A protein and the small-molecule ligand that binds it are described below.
Small molecule (SMILES): O=P(O)(O)OC[C@H](O)[C@@H](O)c1cnc[nH]1

Sequence of chain 7.A:
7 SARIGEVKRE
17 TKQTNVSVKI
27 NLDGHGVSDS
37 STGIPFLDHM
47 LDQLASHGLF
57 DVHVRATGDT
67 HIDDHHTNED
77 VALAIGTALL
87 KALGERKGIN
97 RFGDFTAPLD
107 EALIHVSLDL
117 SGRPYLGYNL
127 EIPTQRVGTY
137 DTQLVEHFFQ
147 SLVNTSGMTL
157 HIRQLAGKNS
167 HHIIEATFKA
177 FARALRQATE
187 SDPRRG

Binding-site contacts:
Ligand atom O1 contacts residue MN1 of chain 22.C at 2.5 Å.
Ligand atom O6 contacts residue LYS175 of chain 4.A at 2.9 Å (salt-bridge).
Ligand atom C6 contacts residue HIS71 of chain 22.A at 3.1 Å.
Ligand atom C6 contacts residue MN1 of chain 22.B at 3.1 Å.
Ligand atom C3 contacts residue GLU171 of chain 4.A at 3.3 Å.
Ligand atom O4 contacts residue GLN49 of chain 4.A at 2.9 Å (h-bond).
Ligand atom N1 contacts residue HIS167 of chain 4.A at 3.2 Å (h-bond).
Ligand atom N1 contacts residue IYP1 of chain 22.E at 0.4 Å (h-bond).
Ligand atom C2 contacts residue EDO1 of chain 22.F at 3.2 Å.
Ligand atom N3 contacts residue GLU75 of chain 22.A at 3.3 Å (salt-bridge).
Ligand atom N1 contacts residue MN1 of chain 22.C at 2.2 Å.
Ligand atom O4 contacts residue HIS53 of chain 4.A at 2.9 Å (h-bond).
Ligand atom N3 contacts residue MN1 of chain 22.B at 2.3 Å.
Ligand atom C5 contacts residue IYP1 of chain 22.E at 0.6 Å.
Ligand atom O3 contacts residue IYP1 of chain 22.E at 0.2 Å (h-bond).
Ligand atom C2 contacts residue IYP1 of chain 22.E at 0.5 Å.
Ligand atom O1 contacts residue IYP1 of chain 22.E at 0.2 Å (h-bond).
Ligand atom C1 contacts residue GLU171 of chain 4.A at 3.2 Å.
Ligand atom O5 contacts residue ARG97 of chain 7.A at 2.8 Å (salt-bridge).
Ligand atom C6 contacts residue IYP1 of chain 22.E at 0.8 Å.
Ligand atom O2 contacts residue IYP1 of chain 22.E at 1.9 Å.
Ligand atom N3 contacts residue HIS71 of chain 22.A at 3.2 Å (h-bond).
Ligand atom O4 contacts residue IYP1 of chain 22.E at 0.3 Å (h-bond).
Ligand atom C4 contacts residue IYP1 of chain 22.E at 0.5 Å.
Ligand atom C3 contacts residue MN1 of chain 22.C at 3.2 Å.
Ligand atom O6 contacts residue IYP1 of chain 22.E at 0.1 Å (h-bond).
Ligand atom O2 contacts residue EDO1 of chain 22.F at 2.9 Å (h-bond).
Ligand atom O1 contacts residue HIS45 of chain 4.A at 3.2 Å.
Ligand atom N3 contacts residue IYP1 of chain 22.E at 0.9 Å.
Ligand atom O2 contacts residue ARG119 of chain 7.A at 3.3 Å (salt-bridge).
Ligand atom N1 contacts residue HIS72 of chain 22.A at 3.1 Å (h-bond).
Ligand atom O6 contacts residue ARG97 of chain 7.A at 3.0 Å (salt-bridge).
Ligand atom N1 contacts residue GLU171 of chain 4.A at 3.1 Å (salt-bridge).
Ligand atom C1 contacts residue IYP1 of chain 22.E at 0.1 Å.
Ligand atom P6 contacts residue IYP1 of chain 22.E at 0.1 Å.
Ligand atom C4 contacts residue MN1 of chain 22.C at 3.0 Å.
Ligand atom C6 contacts residue MN1 of chain 22.C at 3.2 Å.
Ligand atom O5 contacts residue IYP1 of chain 22.E at 0.1 Å (h-bond).
Ligand atom C3 contacts residue IYP1 of chain 22.E at 0.3 Å.
Ligand atom O1 contacts residue GLU171 of chain 4.A at 2.6 Å (salt-bridge).

Sequence of chain 4.A:
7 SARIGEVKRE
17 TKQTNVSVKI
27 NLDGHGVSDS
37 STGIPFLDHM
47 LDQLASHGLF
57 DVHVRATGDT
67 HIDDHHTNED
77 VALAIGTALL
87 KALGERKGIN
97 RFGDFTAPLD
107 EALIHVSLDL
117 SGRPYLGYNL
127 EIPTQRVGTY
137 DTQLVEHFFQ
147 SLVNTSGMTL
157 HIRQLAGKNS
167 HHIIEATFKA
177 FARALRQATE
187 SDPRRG

Sequence of chain 22.A:
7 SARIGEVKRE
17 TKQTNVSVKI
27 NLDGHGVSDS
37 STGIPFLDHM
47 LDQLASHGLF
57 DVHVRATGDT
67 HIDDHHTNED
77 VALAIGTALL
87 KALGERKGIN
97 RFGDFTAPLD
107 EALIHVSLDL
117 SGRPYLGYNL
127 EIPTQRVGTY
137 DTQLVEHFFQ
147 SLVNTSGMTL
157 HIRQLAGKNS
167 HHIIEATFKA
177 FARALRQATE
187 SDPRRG